Sequence of chain 2.A:
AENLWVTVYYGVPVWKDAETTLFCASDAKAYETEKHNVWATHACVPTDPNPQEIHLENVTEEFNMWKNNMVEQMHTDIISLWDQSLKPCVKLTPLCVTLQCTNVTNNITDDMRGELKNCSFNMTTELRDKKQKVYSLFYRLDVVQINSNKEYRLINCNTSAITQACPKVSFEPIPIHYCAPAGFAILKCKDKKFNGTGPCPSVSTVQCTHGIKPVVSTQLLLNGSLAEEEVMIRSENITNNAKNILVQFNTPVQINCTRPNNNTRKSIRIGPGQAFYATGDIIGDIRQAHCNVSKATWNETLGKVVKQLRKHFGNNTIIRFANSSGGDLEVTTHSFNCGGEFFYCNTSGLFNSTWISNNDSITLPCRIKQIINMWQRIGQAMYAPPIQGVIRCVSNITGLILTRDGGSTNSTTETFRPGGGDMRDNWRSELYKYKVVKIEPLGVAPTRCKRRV

This small molecule binds to this protein.
Small molecule (SMILES): CC(=O)N[C@H]1[C@H](O[C@H]2[C@H](O)[C@@H](NC(C)=O)CO[C@@H]2CO)O[C@H](CO)[C@@H](O)[C@@H]1O

Binding-site contacts:
Ligand atom C5 contacts residue ASN271 of chain 2.A at 3.7 Å.
Ligand atom C7 contacts residue ASN271 of chain 2.A at 3.9 Å.
Ligand atom C6 contacts residue ILE292 of chain 2.A at 4.4 Å (hydrophobic).
Ligand atom C1 contacts residue ILE292 of chain 2.A at 4.2 Å (hydrophobic).
Ligand atom O7 contacts residue ASN271 of chain 2.A at 4.4 Å.
Ligand atom O5 contacts residue ILE292 of chain 2.A at 3.6 Å.
Ligand atom O6 contacts residue ILE292 of chain 2.A at 3.3 Å.
Ligand atom O5 contacts residue ASN271 of chain 2.A at 2.4 Å (h-bond).
Ligand atom N2 contacts residue ASN271 of chain 2.A at 2.9 Å (h-bond).
Ligand atom C5 contacts residue ILE292 of chain 2.A at 4.5 Å (hydrophobic).
Ligand atom C3 contacts residue ASN271 of chain 2.A at 3.8 Å.
Ligand atom C1 contacts residue ASN271 of chain 2.A at 1.4 Å.
Ligand atom C4 contacts residue ASN271 of chain 2.A at 4.3 Å.
Ligand atom C2 contacts residue ASN271 of chain 2.A at 2.5 Å.